The protein below binds the small molecule below.
Small molecule (SMILES): CC(=O)N[C@@H]1[C@@H](O[C@@H]2O[C@H](CO)[C@H](O)[C@H](O[C@]3(C(=O)O)C[C@H](O)[C@@H](NC(C)=O)[C@H]([C@H](O)[C@H](O)CO)O3)[C@H]2F)[C@H](O)[C@@H](CO)O[C@H]1O

Sequence of chain 1.A:
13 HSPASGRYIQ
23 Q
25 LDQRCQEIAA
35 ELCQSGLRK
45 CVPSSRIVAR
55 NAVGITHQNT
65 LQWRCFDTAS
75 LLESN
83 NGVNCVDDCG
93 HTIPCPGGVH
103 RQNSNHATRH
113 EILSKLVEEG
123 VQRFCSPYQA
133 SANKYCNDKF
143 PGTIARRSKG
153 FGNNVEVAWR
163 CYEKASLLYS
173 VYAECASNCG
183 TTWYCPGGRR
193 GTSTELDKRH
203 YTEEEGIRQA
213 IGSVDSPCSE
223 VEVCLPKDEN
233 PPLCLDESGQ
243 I

Binding-site contacts:
Ligand atom C4 contacts residue HIS202 of chain 1.A at 3.3 Å.
Ligand atom C10 contacts residue LYS200 of chain 1.A at 3.3 Å.
Ligand atom C1 contacts residue HIS202 of chain 1.A at 3.8 Å.
Ligand atom C5 contacts residue HIS202 of chain 1.A at 3.4 Å.
Ligand atom O10 contacts residue LYS200 of chain 1.A at 3.5 Å (salt-bridge).
Ligand atom O10 contacts residue HIS202 of chain 1.A at 4.0 Å.
Ligand atom C3 contacts residue HIS202 of chain 1.A at 3.8 Å.
Ligand atom C6 contacts residue HIS202 of chain 1.A at 3.4 Å.
Ligand atom O1B contacts residue HIS202 of chain 1.A at 3.1 Å (h-bond).
Ligand atom O10 contacts residue ARG201 of chain 1.A at 3.7 Å.
Ligand atom O1B contacts residue THR204 of chain 1.A at 2.6 Å (h-bond).
Ligand atom O4 contacts residue LYS200 of chain 1.A at 2.5 Å (salt-bridge).
Ligand atom C5 contacts residue LYS200 of chain 1.A at 3.9 Å.
Ligand atom C9 contacts residue TYR203 of chain 1.A at 4.0 Å (hydrophobic).
Ligand atom C7 contacts residue TYR203 of chain 1.A at 3.7 Å (hydrophobic).
Ligand atom O1A contacts residue HIS202 of chain 1.A at 4.1 Å.
Ligand atom C10 contacts residue HIS202 of chain 1.A at 3.8 Å.
Ligand atom O1A contacts residue THR204 of chain 1.A at 2.7 Å (h-bond).
Ligand atom C1 contacts residue THR204 of chain 1.A at 3.4 Å.
Ligand atom C7 contacts residue HIS202 of chain 1.A at 4.2 Å.
Ligand atom O4 contacts residue HIS202 of chain 1.A at 4.0 Å.
Ligand atom O8 contacts residue THR204 of chain 1.A at 4.2 Å.
Ligand atom N5 contacts residue LYS200 of chain 1.A at 3.3 Å (salt-bridge).
Ligand atom C8 contacts residue TYR203 of chain 1.A at 4.1 Å (hydrophobic).
Ligand atom C11 contacts residue LYS200 of chain 1.A at 3.9 Å.
Ligand atom O6 contacts residue THR204 of chain 1.A at 3.7 Å.
Ligand atom N5 contacts residue HIS202 of chain 1.A at 2.8 Å (h-bond).
Ligand atom C4 contacts residue THR204 of chain 1.A at 4.5 Å.
Ligand atom O8 contacts residue TYR203 of chain 1.A at 3.9 Å.
Ligand atom O10 contacts residue TYR203 of chain 1.A at 3.8 Å.
Ligand atom O1B contacts residue ARG162 of chain 1.A at 4.3 Å.
Ligand atom C10 contacts residue TYR203 of chain 1.A at 4.2 Å (hydrophobic).
Ligand atom C4 contacts residue LYS200 of chain 1.A at 3.4 Å.
Ligand atom O1A contacts residue TYR203 of chain 1.A at 3.5 Å.
Ligand atom C1 contacts residue TYR203 of chain 1.A at 4.4 Å (hydrophobic).
Ligand atom N5 contacts residue TYR203 of chain 1.A at 4.0 Å.
Ligand atom C6 contacts residue TYR203 of chain 1.A at 4.2 Å (hydrophobic).